Binding-site contacts:
Ligand atom CA contacts residue LEU233 of chain 1.A at 3.7 Å (hydrophobic).
Ligand atom N contacts residue LEU233 of chain 1.A at 3.8 Å.
Ligand atom OE1 contacts residue VAL50 of chain 1.A at 3.6 Å.
Ligand atom N contacts residue LEU178 of chain 1.A at 3.4 Å.
Ligand atom CZ3 contacts residue SFW1 of chain 1.C at 3.6 Å.
Ligand atom O3P contacts residue TYR134 of chain 1.A at 2.6 Å (h-bond).
Ligand atom NE1 contacts residue SFW1 of chain 1.C at 3.4 Å.
Ligand atom CD2 contacts residue SFW1 of chain 1.C at 3.6 Å.
Ligand atom NH1 contacts residue LEU226 of chain 1.A at 3.5 Å.
Ligand atom CA contacts residue ASN230 of chain 1.A at 3.7 Å.
Ligand atom O1P contacts residue ARG133 of chain 1.A at 2.8 Å (salt-bridge).
Ligand atom N contacts residue ASN179 of chain 1.A at 2.7 Å (h-bond).
Ligand atom CZ contacts residue LEU226 of chain 1.A at 3.7 Å (hydrophobic).
Ligand atom CZ2 contacts residue SFW1 of chain 1.C at 3.0 Å.
Ligand atom CA contacts residue ASN179 of chain 1.A at 3.4 Å.
Ligand atom CA contacts residue ASN179 of chain 1.A at 3.7 Å.
Ligand atom CE2 contacts residue SFW1 of chain 1.C at 3.6 Å.
Ligand atom CB contacts residue ASN230 of chain 1.A at 3.7 Å.
Ligand atom CG contacts residue TRP234 of chain 1.A at 3.6 Å (hydrophobic).
Ligand atom CB contacts residue ASN179 of chain 1.A at 3.7 Å.
Ligand atom O1P contacts residue ARG60 of chain 1.A at 2.9 Å (salt-bridge).
Ligand atom CD1 contacts residue SFW1 of chain 1.C at 3.7 Å.
Ligand atom CH2 contacts residue SFW1 of chain 1.C at 3.1 Å.
Ligand atom O contacts residue ASN230 of chain 1.A at 2.8 Å (h-bond).
Ligand atom O contacts residue VAL182 of chain 1.A at 3.5 Å.
Ligand atom C contacts residue ASN179 of chain 1.A at 3.5 Å.
Ligand atom CB contacts residue ASN230 of chain 1.A at 3.1 Å.
Ligand atom CB contacts residue ASN179 of chain 1.A at 3.3 Å.
Ligand atom CA contacts residue LEU178 of chain 1.A at 3.5 Å (hydrophobic).
Ligand atom O3P contacts residue ARG133 of chain 1.A at 2.9 Å (salt-bridge).
Ligand atom CD contacts residue GLU186 of chain 1.A at 3.1 Å.
Ligand atom O contacts residue LEU178 of chain 1.A at 3.5 Å.
Ligand atom CG contacts residue GLU186 of chain 1.A at 3.2 Å.
Ligand atom CA contacts residue ASN230 of chain 1.A at 3.4 Å.
Ligand atom O2P contacts residue ARG60 of chain 1.A at 2.9 Å (salt-bridge).
Ligand atom N contacts residue ASN230 of chain 1.A at 2.8 Å (h-bond).
Ligand atom CB contacts residue TRP234 of chain 1.A at 3.5 Å (hydrophobic).
Ligand atom C contacts residue LEU178 of chain 1.A at 3.6 Å (hydrophobic).
Ligand atom C contacts residue ASN230 of chain 1.A at 3.6 Å.
Ligand atom P contacts residue ARG60 of chain 1.A at 3.7 Å.

Sequence of chain 1.A:
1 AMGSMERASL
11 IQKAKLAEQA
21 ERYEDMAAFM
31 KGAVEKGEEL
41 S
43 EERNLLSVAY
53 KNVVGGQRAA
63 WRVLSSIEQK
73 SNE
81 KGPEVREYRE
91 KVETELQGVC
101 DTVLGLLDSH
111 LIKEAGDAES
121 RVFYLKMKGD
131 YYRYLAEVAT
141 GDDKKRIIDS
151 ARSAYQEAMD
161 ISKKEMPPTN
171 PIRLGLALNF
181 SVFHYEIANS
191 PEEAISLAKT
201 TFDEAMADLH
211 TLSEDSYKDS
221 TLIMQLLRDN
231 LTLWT

A small-molecule ligand and the protein it binds are described below.
Small molecule (SMILES): C[C@H](N)C(=O)N1CCC[C@H]1C(=O)N[C@@H](CO)C(=O)N[C@@H](COP(=O)(O)O)C(=O)N[C@@H](CC1=CN=C2C=CC=CC12)C(=O)N[C@@H](CCCN=C(N)N)C(=O)N[C@H](C=O)CCC(N)=O